Binding-site contacts:
Ligand atom C5 contacts residue ASN105 of chain 1.B at 3.7 Å.
Ligand atom C2 contacts residue ASN105 of chain 1.B at 2.6 Å.
Ligand atom C4 contacts residue ASN105 of chain 1.B at 4.3 Å.
Ligand atom N2 contacts residue ASN105 of chain 1.B at 3.0 Å (h-bond).
Ligand atom C3 contacts residue ASN105 of chain 1.B at 3.9 Å.
Ligand atom C8 contacts residue ASN105 of chain 1.B at 4.5 Å.
Ligand atom O5 contacts residue ASN105 of chain 1.B at 2.4 Å (h-bond).
Ligand atom O6 contacts residue ASN105 of chain 1.B at 4.5 Å.
Ligand atom O7 contacts residue ASN105 of chain 1.B at 3.8 Å.
Ligand atom C8 contacts residue THR107 of chain 1.B at 4.1 Å.
Ligand atom C1 contacts residue ASN105 of chain 1.B at 1.5 Å.
Ligand atom C7 contacts residue ASN105 of chain 1.B at 3.6 Å.
Ligand atom O6 contacts residue ASP101 of chain 1.B at 3.8 Å.

A small-molecule ligand and the protein it binds are described below.
Small molecule (SMILES): CC(=O)N[C@@H]1[C@@H](O)[C@H](O)[C@@H](CO)O[C@H]1O

Sequence of chain 1.B:
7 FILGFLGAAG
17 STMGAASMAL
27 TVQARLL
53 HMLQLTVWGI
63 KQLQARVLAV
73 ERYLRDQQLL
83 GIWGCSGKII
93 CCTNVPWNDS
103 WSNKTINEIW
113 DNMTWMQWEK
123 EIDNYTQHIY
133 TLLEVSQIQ